Binding-site contacts:
Ligand atom O11 contacts residue LEU45 of chain 1.C at 3.6 Å.
Ligand atom C01 contacts residue ASN48 of chain 1.C at 3.8 Å.
Ligand atom C20 contacts residue GLY94 of chain 1.C at 3.6 Å.
Ligand atom C07 contacts residue THR181 of chain 1.C at 3.6 Å.
Ligand atom O15 contacts residue THR181 of chain 1.C at 2.7 Å (h-bond).
Ligand atom C14 contacts residue THR181 of chain 1.C at 3.5 Å.
Ligand atom O08 contacts residue ALA52 of chain 1.C at 3.4 Å.
Ligand atom C02 contacts residue PHE135 of chain 1.C at 3.7 Å (hydrophobic).
Ligand atom C03 contacts residue PHE135 of chain 1.C at 3.5 Å (hydrophobic).
Ligand atom C04 contacts residue ASN48 of chain 1.C at 3.9 Å.
Ligand atom C17 contacts residue ALA52 of chain 1.C at 3.9 Å (hydrophobic).
Ligand atom O11 contacts residue ASN48 of chain 1.C at 3.6 Å.
Ligand atom O15 contacts residue MET95 of chain 1.C at 3.6 Å.
Ligand atom C05 contacts residue MET95 of chain 1.C at 3.7 Å (hydrophobic).
Ligand atom C01 contacts residue DMS1 of chain 1.L at 3.8 Å.
Ligand atom C20 contacts residue ALA52 of chain 1.C at 3.8 Å (hydrophobic).
Ligand atom N12 contacts residue LEU45 of chain 1.C at 3.4 Å (h-bond).
Ligand atom C19 contacts residue ALA52 of chain 1.C at 3.9 Å (hydrophobic).
Ligand atom C01 contacts residue LEU104 of chain 1.C at 3.9 Å (hydrophobic).
Ligand atom C25 contacts residue ASP51 of chain 1.C at 3.7 Å.
Ligand atom C13 contacts residue ASP90 of chain 1.C at 3.2 Å.
Ligand atom O15 contacts residue GLY94 of chain 1.C at 3.7 Å.
Ligand atom O08 contacts residue THR181 of chain 1.C at 3.4 Å.
Ligand atom C09 contacts residue ASN48 of chain 1.C at 3.8 Å.
Ligand atom F23 contacts residue LYS55 of chain 1.C at 3.3 Å.
Ligand atom C13 contacts residue LEU88 of chain 1.C at 3.8 Å (hydrophobic).
Ligand atom O11 contacts residue VAL183 of chain 1.C at 3.5 Å.
Ligand atom O08 contacts residue ASP90 of chain 1.C at 2.5 Å (salt-bridge).
Ligand atom C03 contacts residue LEU104 of chain 1.C at 3.9 Å (hydrophobic).
Ligand atom C24 contacts residue ASP51 of chain 1.C at 3.9 Å.
Ligand atom C06 contacts residue THR181 of chain 1.C at 3.8 Å.
Ligand atom N12 contacts residue VAL183 of chain 1.C at 3.6 Å.
Ligand atom N16 contacts residue ALA52 of chain 1.C at 3.6 Å.
Ligand atom C09 contacts residue ASP90 of chain 1.C at 3.6 Å.
Ligand atom C07 contacts residue ASP90 of chain 1.C at 3.4 Å.
Ligand atom C02 contacts residue ASN48 of chain 1.C at 3.8 Å.
Ligand atom C14 contacts residue ALA52 of chain 1.C at 3.9 Å (hydrophobic).
Ligand atom C13 contacts residue LEU45 of chain 1.C at 3.7 Å (hydrophobic).
Ligand atom C13 contacts residue ALA49 of chain 1.C at 3.7 Å (hydrophobic).
Ligand atom C10 contacts residue ASN48 of chain 1.C at 3.5 Å.

The small molecule below binds the protein below.
Small molecule (SMILES): CC(C)c1cc(C(=O)N2Cc3ccc(F)cc3C2)c(O)c2cnoc12

Sequence of chain 1.C:
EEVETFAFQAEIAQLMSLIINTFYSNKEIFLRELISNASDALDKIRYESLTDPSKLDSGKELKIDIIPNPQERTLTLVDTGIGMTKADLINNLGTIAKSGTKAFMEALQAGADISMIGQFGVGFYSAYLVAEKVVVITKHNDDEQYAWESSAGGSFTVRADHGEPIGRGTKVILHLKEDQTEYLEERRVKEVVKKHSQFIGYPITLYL